Sequence of chain 24.E:
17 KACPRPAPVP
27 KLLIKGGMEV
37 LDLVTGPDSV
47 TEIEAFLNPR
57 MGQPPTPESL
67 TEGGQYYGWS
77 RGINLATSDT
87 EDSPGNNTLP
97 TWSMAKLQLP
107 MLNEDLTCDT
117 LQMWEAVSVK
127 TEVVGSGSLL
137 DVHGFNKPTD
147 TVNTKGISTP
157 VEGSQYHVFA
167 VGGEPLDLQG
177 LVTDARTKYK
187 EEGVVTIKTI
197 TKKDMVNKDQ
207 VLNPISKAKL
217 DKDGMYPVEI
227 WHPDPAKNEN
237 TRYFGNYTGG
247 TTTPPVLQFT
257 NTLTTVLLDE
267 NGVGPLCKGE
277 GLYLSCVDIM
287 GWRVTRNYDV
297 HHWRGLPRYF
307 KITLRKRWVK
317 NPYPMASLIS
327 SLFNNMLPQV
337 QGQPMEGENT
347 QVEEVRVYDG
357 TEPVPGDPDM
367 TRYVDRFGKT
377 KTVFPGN

Sequence of chain 24.D:
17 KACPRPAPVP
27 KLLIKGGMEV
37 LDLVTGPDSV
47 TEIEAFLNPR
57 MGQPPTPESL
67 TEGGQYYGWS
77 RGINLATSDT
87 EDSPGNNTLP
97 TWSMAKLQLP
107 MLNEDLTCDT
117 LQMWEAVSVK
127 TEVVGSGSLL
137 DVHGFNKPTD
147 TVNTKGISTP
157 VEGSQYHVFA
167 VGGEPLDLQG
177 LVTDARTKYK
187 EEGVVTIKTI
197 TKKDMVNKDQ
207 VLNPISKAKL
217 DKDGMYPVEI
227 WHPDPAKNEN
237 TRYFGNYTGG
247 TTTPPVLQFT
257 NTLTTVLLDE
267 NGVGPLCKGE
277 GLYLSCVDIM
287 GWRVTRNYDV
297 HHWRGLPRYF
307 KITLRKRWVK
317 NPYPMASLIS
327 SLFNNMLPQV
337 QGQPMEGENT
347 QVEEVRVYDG

Binding-site contacts:
Ligand atom C4 contacts residue ARG77 of chain 24.D at 4.0 Å.
Ligand atom C2 contacts residue GLY78 of chain 24.D at 4.2 Å.
Ligand atom C3 contacts residue GLY78 of chain 24.D at 3.8 Å.
Ligand atom N5 contacts residue TYR72 of chain 24.D at 2.9 Å (h-bond).
Ligand atom O8 contacts residue ARG77 of chain 24.D at 3.5 Å (salt-bridge).
Ligand atom O4 contacts residue HIS298 of chain 24.D at 2.7 Å (h-bond).
Ligand atom O6 contacts residue ASN93 of chain 24.D at 3.6 Å (h-bond).
Ligand atom O4 contacts residue ASN80 of chain 24.D at 4.1 Å.
Ligand atom C6 contacts residue THR94 of chain 24.D at 4.3 Å.
Ligand atom C1 contacts residue ARG77 of chain 24.D at 3.1 Å.
Ligand atom C6 contacts residue TYR72 of chain 24.D at 3.7 Å (hydrophobic).
Ligand atom C8 contacts residue ARG77 of chain 24.D at 4.2 Å.
Ligand atom C4 contacts residue GLY78 of chain 24.D at 3.9 Å.
Ligand atom O1B contacts residue TYR72 of chain 24.D at 4.0 Å.
Ligand atom C3 contacts residue ARG77 of chain 24.D at 3.3 Å.
Ligand atom O4 contacts residue THR291 of chain 24.D at 3.9 Å.
Ligand atom C5 contacts residue ASN93 of chain 24.D at 4.1 Å.
Ligand atom C3 contacts residue VAL296 of chain 24.D at 3.6 Å (hydrophobic).
Ligand atom O1A contacts residue ARG77 of chain 24.D at 2.7 Å (salt-bridge).
Ligand atom O3 contacts residue GLY78 of chain 24.D at 3.7 Å.
Ligand atom C2 contacts residue ARG77 of chain 24.D at 4.0 Å.
Ligand atom C10 contacts residue TYR72 of chain 24.D at 4.0 Å (hydrophobic).
Ligand atom C5 contacts residue TYR72 of chain 24.D at 3.5 Å (hydrophobic).
Ligand atom O4 contacts residue ARG77 of chain 24.D at 4.2 Å.
Ligand atom C3 contacts residue HIS298 of chain 24.D at 3.8 Å.
Ligand atom C6 contacts residue ASN80 of chain 24.D at 4.3 Å.
Ligand atom O1B contacts residue ARG77 of chain 24.D at 2.4 Å (salt-bridge).
Ligand atom O4 contacts residue GLY78 of chain 24.D at 3.4 Å (h-bond).
Ligand atom C4 contacts residue TYR72 of chain 24.D at 3.4 Å (hydrophobic).
Ligand atom O8 contacts residue TYR72 of chain 24.D at 3.4 Å (h-bond).
Ligand atom C11 contacts residue TYR72 of chain 24.D at 4.2 Å (hydrophobic).
Ligand atom O1A contacts residue GLY78 of chain 24.D at 3.8 Å.
Ligand atom O4 contacts residue TYR72 of chain 24.D at 3.7 Å.
Ligand atom O1A contacts residue LYS186 of chain 24.D at 4.3 Å.
Ligand atom C4 contacts residue VAL296 of chain 24.D at 4.2 Å (hydrophobic).
Ligand atom C4 contacts residue HIS298 of chain 24.D at 3.7 Å.
Ligand atom C1 contacts residue TYR72 of chain 24.D at 3.8 Å (hydrophobic).
Ligand atom C6 contacts residue ASN93 of chain 24.D at 3.4 Å.
Ligand atom O4 contacts residue VAL296 of chain 24.D at 3.9 Å.
Ligand atom O1A contacts residue TYR72 of chain 24.D at 3.4 Å.

The small molecule below binds the protein below.
Small molecule (SMILES): CC(=O)N[C@@H]1[C@@H](O[C@@H]2O[C@H](CO)[C@H](O)[C@H](O[C@]3(C(=O)O)C[C@H](O)[C@@H](NC(C)=O)[C@H]([C@H](O)[C@H](O)CO)O3)[C@H]2O)[C@H](O)[C@@H](CO[C@]2(C(=O)O)C[C@H](O)[C@@H](NC(C)=O)[C@H]([C@H](O)[C@H](O)CO)O2)O[C@H]1O